Binding-site contacts:
Ligand atom O7 contacts residue THR34 of chain 2.A at 3.0 Å (h-bond).
Ligand atom O6 contacts residue LEU123 of chain 2.A at 4.4 Å.
Ligand atom O7 contacts residue SER16 of chain 2.A at 3.7 Å.
Ligand atom C3 contacts residue ASN17 of chain 2.A at 3.8 Å.
Ligand atom C7 contacts residue ASN17 of chain 2.A at 2.9 Å.
Ligand atom C8 contacts residue THR34 of chain 2.A at 3.9 Å.
Ligand atom O7 contacts residue GLY15 of chain 2.A at 3.1 Å (h-bond).
Ligand atom N2 contacts residue ASN17 of chain 2.A at 2.9 Å (h-bond).
Ligand atom C1 contacts residue GLY15 of chain 2.A at 4.3 Å.
Ligand atom C7 contacts residue GLY15 of chain 2.A at 3.4 Å.
Ligand atom C5 contacts residue ASN17 of chain 2.A at 3.7 Å.
Ligand atom C2 contacts residue ASN17 of chain 2.A at 2.5 Å.
Ligand atom C4 contacts residue ASN17 of chain 2.A at 4.2 Å.
Ligand atom C8 contacts residue ASN17 of chain 2.A at 3.2 Å.
Ligand atom C1 contacts residue ASN17 of chain 2.A at 1.5 Å.
Ligand atom N2 contacts residue GLY15 of chain 2.A at 2.9 Å (h-bond).
Ligand atom O7 contacts residue ALA36 of chain 2.A at 4.1 Å.
Ligand atom C2 contacts residue GLY15 of chain 2.A at 4.0 Å.
Ligand atom O7 contacts residue THR35 of chain 2.A at 4.3 Å.
Ligand atom C3 contacts residue GLY15 of chain 2.A at 4.4 Å.
Ligand atom O7 contacts residue ASN17 of chain 2.A at 3.5 Å (h-bond).
Ligand atom O5 contacts residue ASN17 of chain 2.A at 2.4 Å (h-bond).
Ligand atom C7 contacts residue THR34 of chain 2.A at 4.2 Å.

This protein binds this small molecule.
Small molecule (SMILES): CC(=O)N[C@@H]1[C@@H](O)[C@H](O)[C@@H](CO)O[C@H]1O

Sequence of chain 2.A:
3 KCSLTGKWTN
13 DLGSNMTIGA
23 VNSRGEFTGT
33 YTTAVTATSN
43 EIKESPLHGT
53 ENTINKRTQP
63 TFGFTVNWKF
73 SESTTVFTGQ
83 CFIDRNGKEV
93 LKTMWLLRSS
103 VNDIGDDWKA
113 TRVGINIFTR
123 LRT